The protein below binds the small molecule below.
Small molecule (SMILES): CC(=O)N[C@@H]1[C@@H](O[C@@H]2O[C@H](CO)[C@H](O)[C@H](O[C@]3(C(=O)O)C[C@H](O)[C@@H](NC(C)=O)[C@H]([C@H](O)[C@H](O)CO)O3)[C@H]2O)[C@H](O)[C@@H](CO[C@]2(C(=O)O)C[C@H](O)[C@@H](NC(C)=O)[C@H]([C@H](O)[C@H](O)CO)O2)O[C@H]1O

Sequence of chain 12.D:
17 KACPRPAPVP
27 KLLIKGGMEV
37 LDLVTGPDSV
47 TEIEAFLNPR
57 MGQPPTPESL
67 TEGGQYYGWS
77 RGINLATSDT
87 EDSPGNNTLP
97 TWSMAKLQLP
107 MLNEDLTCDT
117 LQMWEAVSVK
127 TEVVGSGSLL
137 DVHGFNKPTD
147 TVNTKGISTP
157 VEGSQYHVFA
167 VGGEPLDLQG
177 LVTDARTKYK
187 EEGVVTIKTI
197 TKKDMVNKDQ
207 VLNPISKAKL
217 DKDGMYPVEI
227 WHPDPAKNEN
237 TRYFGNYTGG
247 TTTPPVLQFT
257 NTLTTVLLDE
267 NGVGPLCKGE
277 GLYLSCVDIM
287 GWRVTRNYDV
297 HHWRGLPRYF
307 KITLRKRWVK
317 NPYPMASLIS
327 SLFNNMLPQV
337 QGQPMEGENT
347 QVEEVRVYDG

Sequence of chain 12.C:
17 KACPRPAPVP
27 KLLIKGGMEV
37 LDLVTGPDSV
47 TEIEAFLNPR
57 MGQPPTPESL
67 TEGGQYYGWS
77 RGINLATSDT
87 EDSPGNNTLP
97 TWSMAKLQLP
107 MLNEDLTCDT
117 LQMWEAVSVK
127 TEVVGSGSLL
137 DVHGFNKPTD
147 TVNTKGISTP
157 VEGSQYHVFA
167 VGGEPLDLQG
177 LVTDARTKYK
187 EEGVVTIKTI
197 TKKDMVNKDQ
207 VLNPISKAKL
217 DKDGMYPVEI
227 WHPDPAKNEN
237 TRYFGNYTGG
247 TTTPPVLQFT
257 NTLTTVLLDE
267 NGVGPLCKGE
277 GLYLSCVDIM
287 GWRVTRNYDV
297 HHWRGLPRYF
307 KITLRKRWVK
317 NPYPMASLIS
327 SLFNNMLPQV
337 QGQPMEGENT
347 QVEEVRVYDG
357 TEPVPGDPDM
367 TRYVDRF

Binding-site contacts:
Ligand atom C1 contacts residue TYR72 of chain 12.C at 4.3 Å (hydrophobic).
Ligand atom O8 contacts residue TYR72 of chain 12.C at 4.0 Å.
Ligand atom O1B contacts residue TYR72 of chain 12.C at 4.2 Å.
Ligand atom C7 contacts residue TYR72 of chain 12.C at 4.3 Å (hydrophobic).
Ligand atom C4 contacts residue HIS298 of chain 12.C at 3.9 Å.
Ligand atom N5 contacts residue TYR72 of chain 12.C at 2.9 Å (h-bond).
Ligand atom C11 contacts residue TYR72 of chain 12.C at 4.2 Å (hydrophobic).
Ligand atom C11 contacts residue ASP85 of chain 12.D at 4.0 Å.
Ligand atom O1B contacts residue SER89 of chain 12.C at 4.4 Å.
Ligand atom C1 contacts residue GLY78 of chain 12.C at 4.0 Å.
Ligand atom C1 contacts residue ARG77 of chain 12.C at 3.4 Å.
Ligand atom C3 contacts residue ARG77 of chain 12.C at 4.3 Å.
Ligand atom O1A contacts residue TYR72 of chain 12.C at 4.0 Å.
Ligand atom C4 contacts residue GLY78 of chain 12.C at 3.5 Å.
Ligand atom O4 contacts residue ASN80 of chain 12.C at 4.4 Å.
Ligand atom C3 contacts residue GLY78 of chain 12.C at 3.8 Å.
Ligand atom C3 contacts residue HIS298 of chain 12.C at 4.0 Å.
Ligand atom O4 contacts residue TYR72 of chain 12.C at 4.0 Å.
Ligand atom O1A contacts residue ARG77 of chain 12.C at 2.9 Å (salt-bridge).
Ligand atom O1A contacts residue GLY78 of chain 12.C at 3.1 Å (h-bond).
Ligand atom C3 contacts residue GLY78 of chain 12.C at 4.1 Å.
Ligand atom O10 contacts residue ASN293 of chain 12.C at 4.5 Å.
Ligand atom O4 contacts residue ILE79 of chain 12.C at 3.9 Å.
Ligand atom C5 contacts residue TYR72 of chain 12.C at 3.5 Å (hydrophobic).
Ligand atom O3 contacts residue GLY78 of chain 12.C at 3.5 Å.
Ligand atom C2 contacts residue GLY78 of chain 12.C at 4.0 Å.
Ligand atom C6 contacts residue ASN93 of chain 12.C at 3.9 Å.
Ligand atom C8 contacts residue ARG77 of chain 12.C at 4.4 Å.
Ligand atom O4 contacts residue HIS298 of chain 12.C at 3.1 Å (h-bond).
Ligand atom O4 contacts residue THR291 of chain 12.C at 3.9 Å.
Ligand atom C10 contacts residue TYR72 of chain 12.C at 4.0 Å (hydrophobic).
Ligand atom O6 contacts residue ASN93 of chain 12.C at 4.3 Å.
Ligand atom C6 contacts residue TYR72 of chain 12.C at 3.7 Å (hydrophobic).
Ligand atom O1B contacts residue ARG77 of chain 12.C at 3.1 Å (salt-bridge).
Ligand atom O8 contacts residue ARG77 of chain 12.C at 3.5 Å (salt-bridge).
Ligand atom C4 contacts residue TYR72 of chain 12.C at 3.5 Å (hydrophobic).
Ligand atom O4 contacts residue GLY78 of chain 12.C at 3.4 Å.